Sequence of chain 1.A:
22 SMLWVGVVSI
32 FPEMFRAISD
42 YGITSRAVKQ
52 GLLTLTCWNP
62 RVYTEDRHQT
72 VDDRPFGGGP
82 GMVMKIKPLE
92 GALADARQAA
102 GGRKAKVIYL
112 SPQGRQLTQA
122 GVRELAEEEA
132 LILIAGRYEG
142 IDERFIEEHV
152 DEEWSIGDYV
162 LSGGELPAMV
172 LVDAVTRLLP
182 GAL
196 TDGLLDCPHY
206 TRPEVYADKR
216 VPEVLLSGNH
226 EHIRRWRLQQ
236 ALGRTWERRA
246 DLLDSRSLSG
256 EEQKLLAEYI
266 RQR

A protein and the small-molecule ligand that binds it are described below.
Small molecule (SMILES): CCCCCCCCNCc1ccc(CNC(=O)c2csc3nc[nH]c(=O)c23)cc1

Sequence of chain 1.B:
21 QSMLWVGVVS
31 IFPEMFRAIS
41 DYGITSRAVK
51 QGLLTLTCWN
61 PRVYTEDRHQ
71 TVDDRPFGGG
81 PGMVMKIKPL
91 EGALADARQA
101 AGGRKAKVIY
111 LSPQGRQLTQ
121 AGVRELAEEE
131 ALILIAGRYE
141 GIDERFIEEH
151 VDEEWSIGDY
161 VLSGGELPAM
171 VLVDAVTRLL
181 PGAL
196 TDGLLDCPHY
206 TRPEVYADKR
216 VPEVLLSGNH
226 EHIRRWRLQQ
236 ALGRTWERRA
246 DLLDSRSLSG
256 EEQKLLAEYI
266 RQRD

Binding-site contacts:
Ligand atom CAZ contacts residue LEU162 of chain 1.A at 3.7 Å (hydrophobic).
Ligand atom CAR contacts residue LEU162 of chain 1.A at 3.4 Å (hydrophobic).
Ligand atom CAN contacts residue LEU199 of chain 1.B at 3.1 Å (hydrophobic).
Ligand atom OAB contacts residue GLY165 of chain 1.A at 3.6 Å (h-bond).
Ligand atom CAH contacts residue SER156 of chain 1.A at 3.7 Å.
Ligand atom CAG contacts residue PRO113 of chain 1.A at 3.7 Å (hydrophobic).
Ligand atom CAE contacts residue TYR139 of chain 1.A at 3.5 Å (hydrophobic).
Ligand atom CBA contacts residue PRO113 of chain 1.A at 3.7 Å (hydrophobic).
Ligand atom NAV contacts residue LEU162 of chain 1.A at 3.7 Å.
Ligand atom CAQ contacts residue ASP201 of chain 1.B at 3.5 Å.
Ligand atom NAU contacts residue PRO113 of chain 1.A at 3.6 Å.
Ligand atom CAO contacts residue ASP201 of chain 1.B at 3.6 Å.
Ligand atom CAF contacts residue TYR139 of chain 1.A at 3.6 Å (hydrophobic).
Ligand atom CBA contacts residue GLY164 of chain 1.A at 3.6 Å.
Ligand atom CAL contacts residue ASP201 of chain 1.B at 3.4 Å.
Ligand atom CAF contacts residue LEU162 of chain 1.A at 3.1 Å (hydrophobic).
Ligand atom CAX contacts residue GLY164 of chain 1.A at 3.4 Å.
Ligand atom NAV contacts residue TYR160 of chain 1.A at 2.7 Å (h-bond).
Ligand atom CAI contacts residue SER112 of chain 1.A at 3.6 Å.
Ligand atom SAW contacts residue PRO168 of chain 1.A at 3.6 Å.
Ligand atom OAB contacts residue GLY164 of chain 1.A at 3.4 Å.
Ligand atom OAC contacts residue TYR160 of chain 1.A at 3.7 Å.
Ligand atom CAD contacts residue TYR139 of chain 1.A at 3.4 Å (hydrophobic).
Ligand atom CAN contacts residue ASP201 of chain 1.B at 3.8 Å.
Ligand atom NAS contacts residue SER156 of chain 1.A at 3.4 Å (h-bond).
Ligand atom CAH contacts residue TYR160 of chain 1.A at 3.5 Å (hydrophobic).
Ligand atom SAW contacts residue LEU111 of chain 1.A at 3.7 Å.
Ligand atom CAD contacts residue VAL161 of chain 1.A at 3.6 Å (hydrophobic).
Ligand atom CAK contacts residue ASP201 of chain 1.B at 3.4 Å.
Ligand atom CAN contacts residue ASP197 of chain 1.B at 3.5 Å.
Ligand atom OAC contacts residue LEU162 of chain 1.A at 2.9 Å (h-bond).
Ligand atom NAS contacts residue ILE157 of chain 1.A at 3.3 Å (h-bond).
Ligand atom NAU contacts residue LEU162 of chain 1.A at 3.6 Å (h-bond).
Ligand atom CAG contacts residue TYR139 of chain 1.A at 3.6 Å (hydrophobic).
Ligand atom CAF contacts residue VAL161 of chain 1.A at 3.7 Å (hydrophobic).
Ligand atom CAL contacts residue LEU200 of chain 1.B at 3.7 Å (hydrophobic).
Ligand atom CAN contacts residue LEU200 of chain 1.B at 3.4 Å (hydrophobic).
Ligand atom CAH contacts residue GLY158 of chain 1.A at 3.1 Å.
Ligand atom SAW contacts residue SER112 of chain 1.A at 3.5 Å (h-bond).
Ligand atom CAI contacts residue LEU111 of chain 1.A at 3.4 Å (hydrophobic).